Sequence of chain 1.A:
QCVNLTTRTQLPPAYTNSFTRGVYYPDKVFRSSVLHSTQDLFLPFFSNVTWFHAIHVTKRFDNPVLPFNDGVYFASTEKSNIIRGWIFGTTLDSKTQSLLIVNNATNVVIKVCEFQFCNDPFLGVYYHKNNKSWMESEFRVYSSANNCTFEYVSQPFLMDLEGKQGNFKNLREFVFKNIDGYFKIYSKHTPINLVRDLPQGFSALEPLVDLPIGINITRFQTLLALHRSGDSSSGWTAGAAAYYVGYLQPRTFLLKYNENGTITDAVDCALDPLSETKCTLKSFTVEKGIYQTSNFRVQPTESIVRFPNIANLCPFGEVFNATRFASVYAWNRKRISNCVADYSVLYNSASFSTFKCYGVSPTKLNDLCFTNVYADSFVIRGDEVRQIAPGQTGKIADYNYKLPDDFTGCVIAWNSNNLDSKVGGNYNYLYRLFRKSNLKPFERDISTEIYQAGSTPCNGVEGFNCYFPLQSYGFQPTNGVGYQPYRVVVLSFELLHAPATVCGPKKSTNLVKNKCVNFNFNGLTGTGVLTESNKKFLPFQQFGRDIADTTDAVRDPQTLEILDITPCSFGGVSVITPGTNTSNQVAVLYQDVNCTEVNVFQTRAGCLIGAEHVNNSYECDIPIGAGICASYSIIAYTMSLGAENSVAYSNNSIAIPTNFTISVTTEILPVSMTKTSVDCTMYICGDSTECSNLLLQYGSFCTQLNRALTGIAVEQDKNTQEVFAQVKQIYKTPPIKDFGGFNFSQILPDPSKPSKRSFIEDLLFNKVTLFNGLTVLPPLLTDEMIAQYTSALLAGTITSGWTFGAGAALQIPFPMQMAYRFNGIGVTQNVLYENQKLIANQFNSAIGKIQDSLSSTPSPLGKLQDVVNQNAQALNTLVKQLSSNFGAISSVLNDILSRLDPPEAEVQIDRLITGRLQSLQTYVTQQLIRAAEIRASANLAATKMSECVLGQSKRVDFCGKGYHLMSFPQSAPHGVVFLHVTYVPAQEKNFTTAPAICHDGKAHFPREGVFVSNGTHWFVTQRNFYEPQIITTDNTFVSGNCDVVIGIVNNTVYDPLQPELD

Binding-site contacts:
Ligand atom O5 contacts residue ASN331 of chain 1.A at 2.5 Å (h-bond).
Ligand atom C3 contacts residue ASN331 of chain 1.A at 3.9 Å.
Ligand atom O7 contacts residue ILE332 of chain 1.A at 4.4 Å.
Ligand atom N2 contacts residue GLN580 of chain 1.A at 3.0 Å (h-bond).
Ligand atom C2 contacts residue GLN580 of chain 1.A at 3.7 Å.
Ligand atom C7 contacts residue ASN331 of chain 1.A at 3.6 Å.
Ligand atom C7 contacts residue PRO579 of chain 1.A at 4.2 Å (hydrophobic).
Ligand atom C7 contacts residue GLN580 of chain 1.A at 3.8 Å.
Ligand atom O7 contacts residue ASN331 of chain 1.A at 3.4 Å.
Ligand atom O7 contacts residue ALA333 of chain 1.A at 4.2 Å.
Ligand atom O5 contacts residue GLN580 of chain 1.A at 3.8 Å.
Ligand atom C1 contacts residue GLN580 of chain 1.A at 3.2 Å.
Ligand atom C5 contacts residue ASN331 of chain 1.A at 3.7 Å.
Ligand atom C8 contacts residue GLN580 of chain 1.A at 3.9 Å.
Ligand atom N2 contacts residue ASN331 of chain 1.A at 3.0 Å (h-bond).
Ligand atom C2 contacts residue ASN331 of chain 1.A at 2.6 Å.
Ligand atom C1 contacts residue ASN331 of chain 1.A at 1.5 Å.
Ligand atom C8 contacts residue PRO579 of chain 1.A at 3.3 Å (hydrophobic).
Ligand atom C4 contacts residue ASN331 of chain 1.A at 4.3 Å.

A small-molecule ligand and the protein it binds are described below.
Small molecule (SMILES): CC(=O)N[C@@H]1[C@@H](O)[C@H](O)[C@@H](CO)O[C@H]1O